Sequence of chain 1.I:
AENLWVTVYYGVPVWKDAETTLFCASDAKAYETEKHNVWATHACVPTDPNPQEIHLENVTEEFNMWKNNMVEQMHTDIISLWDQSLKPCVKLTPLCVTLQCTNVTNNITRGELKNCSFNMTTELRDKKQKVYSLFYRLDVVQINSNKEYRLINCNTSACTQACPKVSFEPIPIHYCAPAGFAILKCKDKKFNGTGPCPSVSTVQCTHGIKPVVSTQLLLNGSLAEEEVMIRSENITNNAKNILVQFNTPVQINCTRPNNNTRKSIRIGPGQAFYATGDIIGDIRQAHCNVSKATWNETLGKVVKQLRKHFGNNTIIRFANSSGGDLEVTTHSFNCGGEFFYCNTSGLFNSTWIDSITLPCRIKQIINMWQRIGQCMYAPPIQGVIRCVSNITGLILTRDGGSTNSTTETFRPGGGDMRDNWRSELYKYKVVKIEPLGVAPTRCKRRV

Sequence of chain 1.E:
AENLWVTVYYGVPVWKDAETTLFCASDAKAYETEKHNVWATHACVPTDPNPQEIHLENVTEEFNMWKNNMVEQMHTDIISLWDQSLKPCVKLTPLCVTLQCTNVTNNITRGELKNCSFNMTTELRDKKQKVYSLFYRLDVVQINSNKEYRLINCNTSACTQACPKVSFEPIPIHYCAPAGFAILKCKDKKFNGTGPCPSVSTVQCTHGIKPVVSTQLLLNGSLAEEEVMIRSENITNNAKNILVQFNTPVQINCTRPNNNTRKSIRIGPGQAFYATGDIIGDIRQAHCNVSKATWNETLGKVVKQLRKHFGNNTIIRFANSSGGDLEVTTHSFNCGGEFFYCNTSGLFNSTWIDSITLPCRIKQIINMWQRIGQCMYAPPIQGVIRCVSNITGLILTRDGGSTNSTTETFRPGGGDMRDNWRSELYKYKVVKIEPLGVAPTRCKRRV

Binding-site contacts:
Ligand atom C5 contacts residue ARG162 of chain 1.I at 4.1 Å.
Ligand atom O5 contacts residue ARG162 of chain 1.I at 3.0 Å (salt-bridge).
Ligand atom C7 contacts residue ASN167 of chain 1.I at 3.2 Å.
Ligand atom O7 contacts residue ASN167 of chain 1.I at 2.9 Å (h-bond).
Ligand atom C1 contacts residue ARG162 of chain 1.I at 3.8 Å.
Ligand atom N2 contacts residue ASN167 of chain 1.I at 3.0 Å (h-bond).
Ligand atom O6 contacts residue ARG162 of chain 1.I at 4.1 Å.
Ligand atom C3 contacts residue ASN167 of chain 1.I at 3.8 Å.
Ligand atom C4 contacts residue ASN167 of chain 1.I at 4.2 Å.
Ligand atom C2 contacts residue ASN167 of chain 1.I at 2.5 Å.
Ligand atom C1 contacts residue ASN167 of chain 1.I at 1.4 Å.
Ligand atom C6 contacts residue VAL144 of chain 1.I at 4.3 Å (hydrophobic).
Ligand atom O7 contacts residue ARG278 of chain 1.E at 3.5 Å (salt-bridge).
Ligand atom C6 contacts residue ARG162 of chain 1.I at 3.9 Å.
Ligand atom C5 contacts residue ASN167 of chain 1.I at 3.7 Å.
Ligand atom C7 contacts residue ARG278 of chain 1.E at 4.5 Å.
Ligand atom C8 contacts residue ARG278 of chain 1.E at 4.0 Å.
Ligand atom O6 contacts residue ASN67 of chain 1.L at 4.5 Å.
Ligand atom C8 contacts residue ASN167 of chain 1.I at 3.7 Å.
Ligand atom O5 contacts residue ASN167 of chain 1.I at 2.3 Å (h-bond).

Sequence of chain 1.L:
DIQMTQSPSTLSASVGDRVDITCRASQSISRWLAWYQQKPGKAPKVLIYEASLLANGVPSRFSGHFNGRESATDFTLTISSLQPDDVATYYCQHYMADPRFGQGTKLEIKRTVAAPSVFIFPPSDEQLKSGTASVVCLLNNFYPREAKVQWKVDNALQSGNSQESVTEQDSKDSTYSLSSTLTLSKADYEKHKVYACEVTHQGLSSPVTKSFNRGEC

A protein and the small-molecule ligand that binds it are described below.
Small molecule (SMILES): CC(=O)N[C@H]1[C@H](O[C@H]2[C@H](O)[C@@H](NC(C)=O)CO[C@@H]2CO)O[C@H](CO)[C@@H](O[C@@H]2O[C@H](CO)[C@@H](O)[C@H](O)[C@@H]2O)[C@@H]1O